Binding-site contacts:
Ligand atom O1 contacts residue TRP634 of chain 1.A at 3.9 Å.
Ligand atom C15 contacts residue CYS645 of chain 1.A at 4.1 Å (hydrophobic).
Ligand atom C23 contacts residue PHE581 of chain 1.A at 4.3 Å (hydrophobic).
Ligand atom C4 contacts residue LYS638 of chain 1.A at 4.0 Å.
Ligand atom O1 contacts residue LYS638 of chain 1.A at 3.7 Å.
Ligand atom C18 contacts residue TYR580 of chain 1.A at 4.5 Å (hydrophobic).
Ligand atom C19 contacts residue ALA642 of chain 1.A at 4.1 Å (hydrophobic).
Ligand atom C3 contacts residue LYS638 of chain 1.A at 4.0 Å.
Ligand atom C27 contacts residue PHE581 of chain 1.A at 4.0 Å (hydrophobic).
Ligand atom C25 contacts residue PHE650 of chain 1.A at 4.0 Å (hydrophobic).
Ligand atom C27 contacts residue PHE650 of chain 1.A at 3.9 Å (hydrophobic).
Ligand atom C19 contacts residue LYS638 of chain 1.A at 3.7 Å.
Ligand atom C4 contacts residue TRP634 of chain 1.A at 4.3 Å (hydrophobic).
Ligand atom C26 contacts residue PHE650 of chain 1.A at 4.3 Å (hydrophobic).
Ligand atom C21 contacts residue TYR580 of chain 1.A at 3.3 Å (hydrophobic).
Ligand atom C11 contacts residue TYR580 of chain 1.A at 4.2 Å (hydrophobic).
Ligand atom C18 contacts residue ALA642 of chain 1.A at 3.5 Å (hydrophobic).
Ligand atom C12 contacts residue TYR580 of chain 1.A at 4.4 Å (hydrophobic).
Ligand atom C19 contacts residue TYR586 of chain 1.A at 4.4 Å (hydrophobic).
Ligand atom C12 contacts residue TYR586 of chain 1.A at 4.3 Å (hydrophobic).
Ligand atom C18 contacts residue TYR586 of chain 1.A at 3.9 Å (hydrophobic).
Ligand atom C24 contacts residue ILE649 of chain 1.A at 4.5 Å (hydrophobic).
Ligand atom C16 contacts residue CYS645 of chain 1.A at 4.2 Å (hydrophobic).
Ligand atom C11 contacts residue TYR586 of chain 1.A at 3.9 Å (hydrophobic).
Ligand atom C26 contacts residue ILE649 of chain 1.A at 4.3 Å (hydrophobic).
Ligand atom C2 contacts residue LYS638 of chain 1.A at 3.7 Å.
Ligand atom C21 contacts residue PHE581 of chain 1.A at 4.5 Å (hydrophobic).

This protein binds this small molecule.
Small molecule (SMILES): CC(C)CCC[C@@H](C)[C@H]1CC[C@H]2[C@@H]3CC=C4C[C@@H](O)CC[C@]4(C)[C@H]3CC[C@]12C

Sequence of chain 1.A:
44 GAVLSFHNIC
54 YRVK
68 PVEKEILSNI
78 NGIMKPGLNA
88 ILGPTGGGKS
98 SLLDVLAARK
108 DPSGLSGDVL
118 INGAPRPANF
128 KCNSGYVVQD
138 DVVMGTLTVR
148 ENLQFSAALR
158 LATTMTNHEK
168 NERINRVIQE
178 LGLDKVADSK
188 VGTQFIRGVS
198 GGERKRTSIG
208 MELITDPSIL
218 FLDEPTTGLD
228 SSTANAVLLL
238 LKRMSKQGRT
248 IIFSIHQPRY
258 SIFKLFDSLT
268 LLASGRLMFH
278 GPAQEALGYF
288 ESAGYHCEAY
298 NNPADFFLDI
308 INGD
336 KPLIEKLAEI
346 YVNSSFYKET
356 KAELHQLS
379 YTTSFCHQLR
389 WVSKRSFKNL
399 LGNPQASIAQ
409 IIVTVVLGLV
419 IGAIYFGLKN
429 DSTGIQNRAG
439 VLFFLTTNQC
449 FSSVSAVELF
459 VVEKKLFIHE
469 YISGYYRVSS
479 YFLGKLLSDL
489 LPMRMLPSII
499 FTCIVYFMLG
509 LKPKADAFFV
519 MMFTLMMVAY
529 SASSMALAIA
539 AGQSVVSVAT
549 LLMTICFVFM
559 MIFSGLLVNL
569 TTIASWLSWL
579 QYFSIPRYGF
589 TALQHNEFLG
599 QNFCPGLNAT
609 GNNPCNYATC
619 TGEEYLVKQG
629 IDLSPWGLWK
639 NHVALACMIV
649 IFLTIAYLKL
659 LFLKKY